This protein binds this small molecule.
Small molecule (SMILES): Nc1nc2c(c(=O)[nH]1)N[C@H]1C(S)=C(S)[C@@H](CO[P](=O)(O)O[Mg](<-O)(<-O)O[P](=O)(O)OC[C@H]3O[C@H]4Nc5nc(N)[nH]c(=O)c5N[C@H]4C(S[W])=C3S)O[C@H]1N2

Binding-site contacts:
Ligand atom O2P contacts residue ARG184 of chain 1.B at 3.1 Å (salt-bridge).
Ligand atom O8 contacts residue GLY179 of chain 1.B at 3.1 Å (h-bond).
Ligand atom O3P contacts residue ASN92 of chain 1.B at 3.1 Å (h-bond).
Ligand atom N9 contacts residue ASP333 of chain 1.B at 2.7 Å (salt-bridge).
Ligand atom O22 contacts residue LYS75 of chain 1.B at 2.8 Å (salt-bridge).
Ligand atom O8 contacts residue CA1 of chain 1.I at 2.2 Å.
Ligand atom N13 contacts residue ASP338 of chain 1.B at 2.8 Å (salt-bridge).
Ligand atom O6P contacts residue GLY94 of chain 1.B at 2.8 Å (h-bond).
Ligand atom N33 contacts residue CYS491 of chain 1.B at 3.0 Å (h-bond).
Ligand atom O2P contacts residue GLY183 of chain 1.B at 3.0 Å (h-bond).
Ligand atom N30 contacts residue PHE485 of chain 1.B at 3.0 Å (h-bond).
Ligand atom MG1 contacts residue ALA181 of chain 1.B at 2.1 Å.
Ligand atom C5 contacts residue ASN309 of chain 1.B at 3.3 Å.
Ligand atom N30 contacts residue GLU486 of chain 1.B at 2.8 Å (salt-bridge).
Ligand atom O7P contacts residue ALA181 of chain 1.B at 2.9 Å (h-bond).
Ligand atom O5P contacts residue LEU93 of chain 1.B at 2.9 Å.
Ligand atom O8P contacts residue ARG180 of chain 1.B at 2.9 Å (salt-bridge).
Ligand atom C10 contacts residue ASP333 of chain 1.B at 3.2 Å.
Ligand atom O28 contacts residue LYS438 of chain 1.B at 3.0 Å (salt-bridge).
Ligand atom O1P contacts residue ASN92 of chain 1.B at 3.0 Å (h-bond).
Ligand atom O1P contacts residue ALA181 of chain 1.B at 2.8 Å (h-bond).
Ligand atom N33 contacts residue LYS75 of chain 1.B at 3.3 Å (salt-bridge).
Ligand atom N31 contacts residue CYS491 of chain 1.B at 3.4 Å.
Ligand atom O6P contacts residue ARG180 of chain 1.B at 2.8 Å (salt-bridge).
Ligand atom S23 contacts residue ASP306 of chain 1.B at 3.2 Å (salt-bridge).
Ligand atom O3P contacts residue LYS438 of chain 1.B at 2.7 Å (salt-bridge).
Ligand atom N10 contacts residue ASP333 of chain 1.B at 2.9 Å (salt-bridge).
Ligand atom O4P contacts residue HIS436 of chain 1.B at 3.0 Å (h-bond).
Ligand atom C30 contacts residue GLU486 of chain 1.B at 3.1 Å.
Ligand atom O5P contacts residue ALA181 of chain 1.B at 3.1 Å (h-bond).
Ligand atom N29 contacts residue GLU486 of chain 1.B at 2.6 Å (salt-bridge).
Ligand atom N10 contacts residue MET337 of chain 1.B at 2.9 Å (h-bond).
Ligand atom N30 contacts residue ALA490 of chain 1.B at 2.8 Å (h-bond).
Ligand atom O5P contacts residue ASN92 of chain 1.B at 2.7 Å (h-bond).
Ligand atom S3 contacts residue HIS437 of chain 1.B at 3.4 Å (h-bond).
Ligand atom C1 contacts residue HIS436 of chain 1.B at 3.3 Å.
Ligand atom MG1 contacts residue ASN92 of chain 1.B at 2.1 Å.
Ligand atom N11 contacts residue THR339 of chain 1.B at 3.2 Å (h-bond).
Ligand atom O22 contacts residue SF41 of chain 1.J at 3.0 Å (h-bond).
Ligand atom C14 contacts residue ASP338 of chain 1.B at 3.3 Å.

Sequence of chain 1.B:
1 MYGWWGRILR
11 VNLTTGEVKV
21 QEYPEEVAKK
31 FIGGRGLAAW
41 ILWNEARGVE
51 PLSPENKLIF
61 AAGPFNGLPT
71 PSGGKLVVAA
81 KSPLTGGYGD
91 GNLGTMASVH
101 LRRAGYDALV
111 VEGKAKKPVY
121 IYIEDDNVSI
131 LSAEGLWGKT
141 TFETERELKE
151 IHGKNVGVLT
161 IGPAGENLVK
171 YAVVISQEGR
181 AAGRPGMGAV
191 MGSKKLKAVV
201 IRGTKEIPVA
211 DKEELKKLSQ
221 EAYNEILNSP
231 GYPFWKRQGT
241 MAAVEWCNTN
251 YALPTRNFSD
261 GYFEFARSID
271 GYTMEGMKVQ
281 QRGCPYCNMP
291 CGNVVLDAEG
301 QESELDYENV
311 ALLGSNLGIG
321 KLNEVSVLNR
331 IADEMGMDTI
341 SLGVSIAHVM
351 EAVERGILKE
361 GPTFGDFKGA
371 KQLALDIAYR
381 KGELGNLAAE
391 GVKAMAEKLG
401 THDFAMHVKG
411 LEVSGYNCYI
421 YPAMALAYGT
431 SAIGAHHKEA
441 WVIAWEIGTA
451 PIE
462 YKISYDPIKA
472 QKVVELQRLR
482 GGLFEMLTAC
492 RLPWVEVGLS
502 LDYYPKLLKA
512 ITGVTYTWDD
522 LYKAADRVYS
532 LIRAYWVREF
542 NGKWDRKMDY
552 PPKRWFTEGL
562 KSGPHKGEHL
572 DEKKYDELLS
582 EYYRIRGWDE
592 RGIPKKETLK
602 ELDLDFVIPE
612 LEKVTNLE